Sequence of chain 1.A:
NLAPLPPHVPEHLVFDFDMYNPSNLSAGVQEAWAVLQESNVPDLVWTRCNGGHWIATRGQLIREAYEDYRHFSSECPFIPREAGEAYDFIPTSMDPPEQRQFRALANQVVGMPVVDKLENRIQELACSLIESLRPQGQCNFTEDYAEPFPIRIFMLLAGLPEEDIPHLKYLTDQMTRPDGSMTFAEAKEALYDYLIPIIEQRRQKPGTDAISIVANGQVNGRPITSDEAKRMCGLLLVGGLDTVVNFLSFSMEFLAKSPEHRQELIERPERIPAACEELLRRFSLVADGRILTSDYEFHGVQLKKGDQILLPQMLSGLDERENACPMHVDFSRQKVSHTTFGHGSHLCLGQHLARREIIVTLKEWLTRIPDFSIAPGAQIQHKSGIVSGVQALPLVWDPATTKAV

Binding-site contacts:
Ligand atom C3 contacts residue TYR96 of chain 1.A at 3.6 Å (hydrophobic).
Ligand atom C2 contacts residue LEU244 of chain 1.A at 3.7 Å (hydrophobic).
Ligand atom C10 contacts residue PHE87 of chain 1.A at 4.1 Å (hydrophobic).
Ligand atom O contacts residue TYR96 of chain 1.A at 2.7 Å (h-bond).
Ligand atom C6 contacts residue LEU244 of chain 1.A at 4.1 Å (hydrophobic).
Ligand atom C9 contacts residue VAL295 of chain 1.A at 3.8 Å (hydrophobic).
Ligand atom C4 contacts residue HEM1 of chain 1.C at 3.6 Å.
Ligand atom C6 contacts residue GLY248 of chain 1.A at 4.2 Å.
Ligand atom O contacts residue PHE98 of chain 1.A at 4.5 Å.
Ligand atom C3 contacts residue THR101 of chain 1.A at 3.9 Å.
Ligand atom C5 contacts residue LEU244 of chain 1.A at 4.2 Å (hydrophobic).
Ligand atom C6 contacts residue VAL247 of chain 1.A at 3.9 Å (hydrophobic).
Ligand atom C2 contacts residue PHE87 of chain 1.A at 4.2 Å (hydrophobic).
Ligand atom C8 contacts residue ILE395 of chain 1.A at 4.3 Å (hydrophobic).
Ligand atom C7 contacts residue VAL295 of chain 1.A at 4.5 Å (hydrophobic).
Ligand atom C8 contacts residue HEM1 of chain 1.C at 4.2 Å.
Ligand atom C1 contacts residue VAL247 of chain 1.A at 4.4 Å (hydrophobic).
Ligand atom O contacts residue PHE87 of chain 1.A at 3.4 Å.
Ligand atom C3 contacts residue LEU244 of chain 1.A at 3.8 Å (hydrophobic).
Ligand atom C6 contacts residue THR252 of chain 1.A at 4.4 Å.
Ligand atom C9 contacts residue VAL396 of chain 1.A at 4.1 Å (hydrophobic).
Ligand atom C8 contacts residue VAL295 of chain 1.A at 3.6 Å (hydrophobic).
Ligand atom C8 contacts residue ASP297 of chain 1.A at 3.9 Å.
Ligand atom C9 contacts residue HEM1 of chain 1.C at 4.1 Å.
Ligand atom C3 contacts residue HEM1 of chain 1.C at 4.3 Å.
Ligand atom C9 contacts residue THR252 of chain 1.A at 4.2 Å.
Ligand atom C10 contacts residue VAL396 of chain 1.A at 4.1 Å (hydrophobic).
Ligand atom C10 contacts residue ILE395 of chain 1.A at 4.3 Å (hydrophobic).
Ligand atom O contacts residue LEU244 of chain 1.A at 3.7 Å.
Ligand atom C5 contacts residue HEM1 of chain 1.C at 3.6 Å.
Ligand atom C2 contacts residue TYR96 of chain 1.A at 3.4 Å (hydrophobic).
Ligand atom C10 contacts residue THR185 of chain 1.A at 4.1 Å.
Ligand atom C10 contacts residue VAL247 of chain 1.A at 3.7 Å (hydrophobic).

This small molecule binds to this protein.
Small molecule (SMILES): CC1(C)[C@@H]2CC[C@@]1(C)C(=O)C2